Sequence of chain 1.A:
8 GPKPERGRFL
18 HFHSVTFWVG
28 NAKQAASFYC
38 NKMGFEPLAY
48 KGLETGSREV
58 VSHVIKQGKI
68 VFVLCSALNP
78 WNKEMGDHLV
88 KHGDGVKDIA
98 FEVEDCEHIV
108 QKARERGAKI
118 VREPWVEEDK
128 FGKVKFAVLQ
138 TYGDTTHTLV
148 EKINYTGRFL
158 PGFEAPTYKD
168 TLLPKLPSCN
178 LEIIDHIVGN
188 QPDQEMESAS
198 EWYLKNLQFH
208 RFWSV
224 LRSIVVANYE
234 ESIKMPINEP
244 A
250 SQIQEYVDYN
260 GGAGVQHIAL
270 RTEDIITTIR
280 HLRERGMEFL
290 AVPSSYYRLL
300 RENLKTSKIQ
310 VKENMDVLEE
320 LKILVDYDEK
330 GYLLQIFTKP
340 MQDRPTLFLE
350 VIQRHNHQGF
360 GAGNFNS

A protein and the small-molecule ligand that binds it are described below.
Small molecule (SMILES): COc1ccc(-c2c(S(C)(=O)=O)ccc(C(=O)c3cnn(C(C)(C)C)c3O)c2C)cc1

Binding-site contacts:
Ligand atom O30 contacts residue GLN251 of chain 1.A at 3.3 Å (h-bond).
Ligand atom C1 contacts residue PHE336 of chain 1.A at 3.2 Å (hydrophobic).
Ligand atom N16 contacts residue PHE359 of chain 1.A at 3.8 Å.
Ligand atom O19 contacts residue HIS183 of chain 1.A at 3.1 Å (h-bond).
Ligand atom C24 contacts residue PHE347 of chain 1.A at 3.6 Å (hydrophobic).
Ligand atom C7 contacts residue PHE347 of chain 1.A at 3.8 Å (hydrophobic).
Ligand atom O19 contacts residue FE1 of chain 1.C at 1.9 Å.
Ligand atom C7 contacts residue PHE336 of chain 1.A at 3.7 Å (hydrophobic).
Ligand atom C23 contacts residue SER226 of chain 1.A at 3.3 Å.
Ligand atom C22 contacts residue PRO239 of chain 1.A at 3.1 Å (hydrophobic).
Ligand atom C6 contacts residue PHE336 of chain 1.A at 3.6 Å (hydrophobic).
Ligand atom O10 contacts residue PHE336 of chain 1.A at 3.7 Å.
Ligand atom O10 contacts residue PHE359 of chain 1.A at 3.5 Å (h-bond).
Ligand atom C21 contacts residue PRO239 of chain 1.A at 3.6 Å (hydrophobic).
Ligand atom C5 contacts residue PHE336 of chain 1.A at 3.6 Å (hydrophobic).
Ligand atom C4 contacts residue PHE336 of chain 1.A at 3.7 Å (hydrophobic).
Ligand atom C8 contacts residue FE1 of chain 1.C at 3.1 Å.
Ligand atom C25 contacts residue PHE336 of chain 1.A at 3.6 Å (hydrophobic).
Ligand atom C2 contacts residue PHE336 of chain 1.A at 3.0 Å (hydrophobic).
Ligand atom C24 contacts residue LEU289 of chain 1.A at 3.7 Å (hydrophobic).
Ligand atom C18 contacts residue PHE364 of chain 1.A at 3.3 Å (hydrophobic).
Ligand atom C15 contacts residue FE1 of chain 1.C at 3.1 Å.
Ligand atom C31 contacts residue GLN251 of chain 1.A at 3.4 Å.
Ligand atom C9 contacts residue FE1 of chain 1.C at 3.9 Å.
Ligand atom C21 contacts residue ASN241 of chain 1.A at 3.2 Å.
Ligand atom O10 contacts residue GLU349 of chain 1.A at 2.9 Å (salt-bridge).
Ligand atom C3 contacts residue PHE336 of chain 1.A at 3.3 Å (hydrophobic).
Ligand atom O19 contacts residue GLU349 of chain 1.A at 3.9 Å.
Ligand atom O13 contacts residue PHE364 of chain 1.A at 3.2 Å (h-bond).
Ligand atom C15 contacts residue PHE359 of chain 1.A at 3.6 Å (hydrophobic).
Ligand atom C9 contacts residue PHE359 of chain 1.A at 3.3 Å (hydrophobic).
Ligand atom C22 contacts residue PHE359 of chain 1.A at 3.6 Å (hydrophobic).
Ligand atom C8 contacts residue PHE359 of chain 1.A at 3.2 Å (hydrophobic).
Ligand atom C7 contacts residue HIS266 of chain 1.A at 3.5 Å.
Ligand atom C3 contacts residue PHE359 of chain 1.A at 3.9 Å (hydrophobic).
Ligand atom O30 contacts residue LEU289 of chain 1.A at 3.9 Å.
Ligand atom O10 contacts residue FE1 of chain 1.C at 1.9 Å.
Ligand atom O19 contacts residue HIS266 of chain 1.A at 3.1 Å (h-bond).
Ligand atom O13 contacts residue ASN363 of chain 1.A at 3.4 Å.
Ligand atom O10 contacts residue HIS266 of chain 1.A at 3.2 Å (h-bond).